A protein and the small-molecule ligand that binds it are described below.
Small molecule (SMILES): Nc1ncnc2c1ncn2[C@@H]1O[C@H](CO)[C@@H](O)[C@H]1O

Binding-site contacts:
Ligand atom C2' contacts residue LYS276 of chain 1.C at 3.8 Å.
Ligand atom C4 contacts residue GLY344 of chain 1.C at 3.3 Å.
Ligand atom C4' contacts residue GLY207 of chain 1.C at 3.7 Å.
Ligand atom C4' contacts residue SER345 of chain 1.C at 3.9 Å.
Ligand atom C6 contacts residue ARG277 of chain 1.C at 3.7 Å.
Ligand atom N1 contacts residue ARG347 of chain 1.C at 4.0 Å.
Ligand atom C5 contacts residue ARG277 of chain 1.C at 3.6 Å.
Ligand atom C1' contacts residue SER345 of chain 1.C at 3.9 Å.
Ligand atom O3' contacts residue GLY207 of chain 1.C at 3.5 Å.
Ligand atom C2 contacts residue SER280 of chain 1.C at 3.5 Å.
Ligand atom C5' contacts residue GLY207 of chain 1.C at 3.6 Å.
Ligand atom O3' contacts residue GLY235 of chain 1.C at 3.3 Å.
Ligand atom N6 contacts residue SER280 of chain 1.C at 3.7 Å.
Ligand atom N6 contacts residue ARG347 of chain 1.C at 3.4 Å.
Ligand atom N9 contacts residue GLY344 of chain 1.C at 3.5 Å (h-bond).
Ligand atom N7 contacts residue ARG347 of chain 1.C at 3.2 Å (salt-bridge).
Ligand atom C5 contacts residue ARG347 of chain 1.C at 4.0 Å.
Ligand atom N1 contacts residue ARG277 of chain 1.C at 3.7 Å.
Ligand atom C1' contacts residue GLY344 of chain 1.C at 3.9 Å.
Ligand atom N3 contacts residue GLY344 of chain 1.C at 3.6 Å.
Ligand atom C5 contacts residue GLY344 of chain 1.C at 3.5 Å.
Ligand atom C8 contacts residue ARG277 of chain 1.C at 3.5 Å.
Ligand atom C6 contacts residue ARG347 of chain 1.C at 3.8 Å.
Ligand atom C6 contacts residue SER280 of chain 1.C at 3.6 Å.
Ligand atom N1 contacts residue SER280 of chain 1.C at 2.7 Å (h-bond).
Ligand atom N7 contacts residue ARG277 of chain 1.C at 3.5 Å.
Ligand atom N7 contacts residue GLY344 of chain 1.C at 3.8 Å.
Ligand atom C4' contacts residue GLY206 of chain 1.C at 3.9 Å.
Ligand atom N3 contacts residue LYS276 of chain 1.C at 3.6 Å.
Ligand atom C2' contacts residue ARG277 of chain 1.C at 3.7 Å.
Ligand atom O2' contacts residue LYS276 of chain 1.C at 2.8 Å (salt-bridge).
Ligand atom C2' contacts residue GLU273 of chain 1.C at 3.5 Å.
Ligand atom O3' contacts residue LYS276 of chain 1.C at 3.5 Å (salt-bridge).
Ligand atom C8 contacts residue GLY344 of chain 1.C at 3.8 Å.
Ligand atom O4' contacts residue SER345 of chain 1.C at 3.4 Å (h-bond).
Ligand atom C8 contacts residue ARG347 of chain 1.C at 3.6 Å.
Ligand atom N6 contacts residue ARG277 of chain 1.C at 3.6 Å (salt-bridge).
Ligand atom O2' contacts residue GLU273 of chain 1.C at 2.7 Å (salt-bridge).
Ligand atom C2 contacts residue ILE348 of chain 1.C at 3.7 Å (hydrophobic).
Ligand atom O4' contacts residue GLY344 of chain 1.C at 3.3 Å.

Sequence of chain 1.C:
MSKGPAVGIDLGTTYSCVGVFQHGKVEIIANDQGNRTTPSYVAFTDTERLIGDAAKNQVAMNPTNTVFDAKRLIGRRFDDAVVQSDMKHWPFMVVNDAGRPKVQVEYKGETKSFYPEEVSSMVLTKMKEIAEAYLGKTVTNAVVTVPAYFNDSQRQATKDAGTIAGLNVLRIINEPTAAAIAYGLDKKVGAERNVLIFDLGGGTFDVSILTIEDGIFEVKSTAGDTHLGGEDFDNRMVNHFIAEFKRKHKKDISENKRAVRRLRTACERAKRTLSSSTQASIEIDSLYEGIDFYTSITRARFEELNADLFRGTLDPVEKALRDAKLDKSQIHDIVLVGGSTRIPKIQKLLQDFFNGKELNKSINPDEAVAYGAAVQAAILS